Sequence of chain 1.C:
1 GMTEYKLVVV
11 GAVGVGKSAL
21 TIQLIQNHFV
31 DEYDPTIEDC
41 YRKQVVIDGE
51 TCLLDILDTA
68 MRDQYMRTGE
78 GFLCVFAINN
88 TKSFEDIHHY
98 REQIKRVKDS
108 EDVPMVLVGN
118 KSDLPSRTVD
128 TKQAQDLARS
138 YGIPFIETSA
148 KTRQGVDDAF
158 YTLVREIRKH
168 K

Binding-site contacts:
Ligand atom CAN contacts residue ASP55 of chain 1.C at 3.7 Å.
Ligand atom NAK contacts residue CYS40 of chain 1.C at 4.2 Å.
Ligand atom CAO contacts residue LYS6 of chain 1.C at 4.0 Å.
Ligand atom CAQ contacts residue VAL8 of chain 1.C at 3.6 Å (hydrophobic).
Ligand atom CAO contacts residue ASP55 of chain 1.C at 3.3 Å.
Ligand atom CAN contacts residue LEU57 of chain 1.C at 4.1 Å (hydrophobic).
Ligand atom CAJ contacts residue LYS6 of chain 1.C at 3.9 Å.
Ligand atom NAM contacts residue CYS40 of chain 1.C at 3.5 Å (h-bond).
Ligand atom CAL contacts residue ASP55 of chain 1.C at 3.7 Å.
Ligand atom CAP contacts residue LEU7 of chain 1.C at 3.5 Å (hydrophobic).
Ligand atom CAQ contacts residue GLY76 of chain 1.C at 3.7 Å.
Ligand atom CAO contacts residue ILE56 of chain 1.C at 4.1 Å (hydrophobic).
Ligand atom CAP contacts residue GLY76 of chain 1.C at 4.1 Å.
Ligand atom CAP contacts residue LEU57 of chain 1.C at 3.8 Å (hydrophobic).
Ligand atom CAR contacts residue LYS6 of chain 1.C at 4.1 Å.
Ligand atom CAQ contacts residue LEU57 of chain 1.C at 4.3 Å (hydrophobic).
Ligand atom CAP contacts residue ASP55 of chain 1.C at 4.1 Å.
Ligand atom CAL contacts residue CYS40 of chain 1.C at 3.4 Å (hydrophobic).
Ligand atom CAQ contacts residue TYR72 of chain 1.C at 3.3 Å (hydrophobic).
Ligand atom CAR contacts residue TYR72 of chain 1.C at 3.4 Å (hydrophobic).
Ligand atom SAH contacts residue TYR72 of chain 1.C at 4.2 Å.
Ligand atom CAJ contacts residue TYR72 of chain 1.C at 4.0 Å (hydrophobic).
Ligand atom CAQ contacts residue THR75 of chain 1.C at 4.2 Å.
Ligand atom CAO contacts residue LEU57 of chain 1.C at 3.7 Å (hydrophobic).
Ligand atom NAM contacts residue ASP55 of chain 1.C at 2.8 Å (salt-bridge).
Ligand atom SAH contacts residue CYS40 of chain 1.C at 2.0 Å (h-bond).
Ligand atom NAK contacts residue LYS6 of chain 1.C at 3.6 Å.
Ligand atom CAJ contacts residue THR75 of chain 1.C at 4.3 Å.
Ligand atom CAL contacts residue LYS6 of chain 1.C at 3.8 Å.
Ligand atom CAI contacts residue CYS40 of chain 1.C at 3.2 Å (hydrophobic).
Ligand atom CAI contacts residue ASP55 of chain 1.C at 4.1 Å.
Ligand atom NAK contacts residue TYR72 of chain 1.C at 3.7 Å.
Ligand atom CAR contacts residue THR75 of chain 1.C at 3.6 Å.
Ligand atom NAM contacts residue LYS6 of chain 1.C at 4.2 Å.
Ligand atom CAP contacts residue LYS6 of chain 1.C at 3.8 Å.
Ligand atom CAQ contacts residue LYS6 of chain 1.C at 4.3 Å.
Ligand atom CAO contacts residue LEU7 of chain 1.C at 3.6 Å (hydrophobic).
Ligand atom CAN contacts residue CYS40 of chain 1.C at 4.4 Å (hydrophobic).
Ligand atom CAN contacts residue LYS6 of chain 1.C at 4.1 Å.
Ligand atom CAP contacts residue VAL8 of chain 1.C at 3.5 Å (hydrophobic).

This protein binds this small molecule.
Small molecule (SMILES): SCc1nc2ccccc2[nH]1